Sequence of chain 1.C:
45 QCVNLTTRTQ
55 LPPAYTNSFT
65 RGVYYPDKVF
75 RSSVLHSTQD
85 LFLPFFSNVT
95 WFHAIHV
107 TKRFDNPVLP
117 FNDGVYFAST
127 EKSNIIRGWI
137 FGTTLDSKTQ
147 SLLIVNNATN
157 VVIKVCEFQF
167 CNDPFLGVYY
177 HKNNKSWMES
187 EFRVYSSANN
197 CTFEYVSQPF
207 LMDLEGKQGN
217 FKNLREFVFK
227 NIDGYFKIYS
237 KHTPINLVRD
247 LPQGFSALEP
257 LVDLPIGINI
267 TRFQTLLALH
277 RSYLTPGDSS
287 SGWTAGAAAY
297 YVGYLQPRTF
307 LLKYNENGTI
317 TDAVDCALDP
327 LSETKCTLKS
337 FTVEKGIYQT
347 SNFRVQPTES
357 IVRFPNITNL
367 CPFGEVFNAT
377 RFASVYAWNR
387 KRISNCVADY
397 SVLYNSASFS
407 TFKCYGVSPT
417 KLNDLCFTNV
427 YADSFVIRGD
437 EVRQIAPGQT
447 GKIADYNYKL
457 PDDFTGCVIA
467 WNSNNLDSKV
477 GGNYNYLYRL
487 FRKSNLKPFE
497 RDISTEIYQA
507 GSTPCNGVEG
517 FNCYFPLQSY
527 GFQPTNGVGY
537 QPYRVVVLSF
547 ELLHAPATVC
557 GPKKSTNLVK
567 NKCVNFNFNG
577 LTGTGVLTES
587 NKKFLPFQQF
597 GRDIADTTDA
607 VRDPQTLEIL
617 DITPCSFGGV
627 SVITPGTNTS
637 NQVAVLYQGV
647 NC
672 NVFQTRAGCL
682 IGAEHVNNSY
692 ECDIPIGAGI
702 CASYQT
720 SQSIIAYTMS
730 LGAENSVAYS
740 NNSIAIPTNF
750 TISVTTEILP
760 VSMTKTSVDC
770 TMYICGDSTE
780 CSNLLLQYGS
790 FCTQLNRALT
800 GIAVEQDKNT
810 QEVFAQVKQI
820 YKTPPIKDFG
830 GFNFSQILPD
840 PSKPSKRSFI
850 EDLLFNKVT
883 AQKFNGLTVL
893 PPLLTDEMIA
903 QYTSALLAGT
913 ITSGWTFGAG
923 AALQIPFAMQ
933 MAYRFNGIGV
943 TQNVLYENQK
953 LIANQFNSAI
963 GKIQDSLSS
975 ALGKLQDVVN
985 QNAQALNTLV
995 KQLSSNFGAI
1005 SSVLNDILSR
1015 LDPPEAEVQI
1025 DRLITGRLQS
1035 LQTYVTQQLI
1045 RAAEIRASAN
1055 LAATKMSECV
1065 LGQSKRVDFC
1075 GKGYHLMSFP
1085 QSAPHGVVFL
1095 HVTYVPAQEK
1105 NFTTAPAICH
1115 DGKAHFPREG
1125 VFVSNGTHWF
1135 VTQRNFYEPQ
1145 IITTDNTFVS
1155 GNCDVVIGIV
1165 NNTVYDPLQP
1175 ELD

The protein below binds the small molecule below.
Small molecule (SMILES): CC(=O)N[C@@H]1[C@@H](O)[C@H](O)[C@@H](CO)O[C@H]1O

Binding-site contacts:
Ligand atom N2 contacts residue ASN313 of chain 1.C at 2.8 Å (h-bond).
Ligand atom C7 contacts residue ASN313 of chain 1.C at 3.9 Å.
Ligand atom C5 contacts residue ASN313 of chain 1.C at 3.6 Å.
Ligand atom C7 contacts residue GLU312 of chain 1.C at 4.1 Å.
Ligand atom C2 contacts residue ASN313 of chain 1.C at 2.5 Å.
Ligand atom O7 contacts residue GLU312 of chain 1.C at 4.0 Å.
Ligand atom C8 contacts residue GLU312 of chain 1.C at 3.8 Å.
Ligand atom C8 contacts residue ASN313 of chain 1.C at 3.5 Å.
Ligand atom C3 contacts residue ASN313 of chain 1.C at 3.8 Å.
Ligand atom O5 contacts residue ASN313 of chain 1.C at 2.4 Å (h-bond).
Ligand atom C4 contacts residue ASN313 of chain 1.C at 4.3 Å.
Ligand atom C1 contacts residue ASN313 of chain 1.C at 1.5 Å.